The small molecule below binds the protein below.
Small molecule (SMILES): CC(=O)N[C@@H]1[C@@H](O)[C@H](O)[C@@H](CO)O[C@H]1O

Sequence of chain 2.B:
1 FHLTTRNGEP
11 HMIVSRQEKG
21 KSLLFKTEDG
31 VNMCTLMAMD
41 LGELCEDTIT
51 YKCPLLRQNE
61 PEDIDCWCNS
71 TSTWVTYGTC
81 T

Binding-site contacts:
Ligand atom C8 contacts residue ARG57 of chain 2.B at 4.2 Å.
Ligand atom O5 contacts residue MET33 of chain 2.B at 4.2 Å.
Ligand atom C6 contacts residue LEU24 of chain 2.B at 4.5 Å (hydrophobic).
Ligand atom C7 contacts residue ASN69 of chain 2.B at 3.8 Å.
Ligand atom O4 contacts residue NAG1 of chain 2.R at 3.0 Å.
Ligand atom N2 contacts residue ASN69 of chain 2.B at 4.3 Å.
Ligand atom C5 contacts residue MET33 of chain 2.B at 3.7 Å (hydrophobic).
Ligand atom C1 contacts residue VAL31 of chain 2.B at 4.3 Å (hydrophobic).
Ligand atom C2 contacts residue ASN69 of chain 2.B at 4.2 Å.
Ligand atom C5 contacts residue VAL31 of chain 2.B at 4.2 Å (hydrophobic).
Ligand atom O1 contacts residue SER70 of chain 2.B at 4.2 Å.
Ligand atom C4 contacts residue NAG1 of chain 2.R at 3.2 Å.
Ligand atom C5 contacts residue NAG1 of chain 2.R at 4.3 Å.
Ligand atom C5 contacts residue ASN69 of chain 2.B at 3.7 Å.
Ligand atom O6 contacts residue NAG1 of chain 2.R at 3.0 Å.
Ligand atom C8 contacts residue SER70 of chain 2.B at 3.7 Å.
Ligand atom O1 contacts residue ASN69 of chain 2.B at 2.1 Å (h-bond).
Ligand atom O3 contacts residue NAG1 of chain 2.R at 2.6 Å (h-bond).
Ligand atom O4 contacts residue VAL31 of chain 2.B at 3.3 Å.
Ligand atom O7 contacts residue ASN69 of chain 2.B at 3.8 Å.
Ligand atom O1 contacts residue VAL31 of chain 2.B at 3.4 Å (h-bond).
Ligand atom C6 contacts residue ASN69 of chain 2.B at 4.4 Å.
Ligand atom C1 contacts residue ASN69 of chain 2.B at 2.7 Å.
Ligand atom C2 contacts residue VAL31 of chain 2.B at 4.0 Å (hydrophobic).
Ligand atom C6 contacts residue MET33 of chain 2.B at 3.5 Å (hydrophobic).
Ligand atom N2 contacts residue VAL31 of chain 2.B at 4.0 Å.
Ligand atom O5 contacts residue ASN69 of chain 2.B at 2.8 Å (h-bond).
Ligand atom C7 contacts residue SER70 of chain 2.B at 4.4 Å.
Ligand atom C4 contacts residue VAL31 of chain 2.B at 3.8 Å (hydrophobic).
Ligand atom C8 contacts residue ASN69 of chain 2.B at 3.4 Å.
Ligand atom C3 contacts residue VAL31 of chain 2.B at 3.0 Å (hydrophobic).
Ligand atom C3 contacts residue NAG1 of chain 2.R at 3.7 Å.
Ligand atom O1 contacts residue MET33 of chain 2.B at 3.9 Å.
Ligand atom C6 contacts residue NAG1 of chain 2.R at 4.3 Å.
Ligand atom O3 contacts residue VAL31 of chain 2.B at 3.6 Å.